Binding-site contacts:
Ligand atom O7 contacts residue ALA452 of chain 5.A at 3.9 Å.
Ligand atom O5 contacts residue ASN477 of chain 5.A at 2.3 Å (h-bond).
Ligand atom C7 contacts residue GLY451 of chain 5.A at 4.2 Å.
Ligand atom C1 contacts residue ASN477 of chain 5.A at 1.4 Å.
Ligand atom C7 contacts residue ALA452 of chain 5.A at 4.3 Å (hydrophobic).
Ligand atom C8 contacts residue TYR475 of chain 5.A at 3.6 Å (hydrophobic).
Ligand atom O7 contacts residue GLY451 of chain 5.A at 3.4 Å.
Ligand atom O7 contacts residue ASN477 of chain 5.A at 3.4 Å (h-bond).
Ligand atom C2 contacts residue ASN477 of chain 5.A at 2.4 Å.
Ligand atom C8 contacts residue ALA452 of chain 5.A at 3.8 Å (hydrophobic).
Ligand atom C7 contacts residue ASN477 of chain 5.A at 3.4 Å.
Ligand atom C3 contacts residue ASN477 of chain 5.A at 3.8 Å.
Ligand atom C4 contacts residue ASN477 of chain 5.A at 4.2 Å.
Ligand atom C8 contacts residue ALA453 of chain 5.A at 3.8 Å (hydrophobic).
Ligand atom C8 contacts residue GLY451 of chain 5.A at 4.1 Å.
Ligand atom N2 contacts residue ASN477 of chain 5.A at 2.9 Å (h-bond).
Ligand atom C5 contacts residue ASN477 of chain 5.A at 3.6 Å.

This small molecule binds to this protein.
Small molecule (SMILES): CC(=O)N[C@H]1[C@H](O[C@H]2[C@H](O)[C@@H](NC(C)=O)CO[C@@H]2CO)O[C@H](CO)[C@@H](O)[C@@H]1O

Sequence of chain 5.A:
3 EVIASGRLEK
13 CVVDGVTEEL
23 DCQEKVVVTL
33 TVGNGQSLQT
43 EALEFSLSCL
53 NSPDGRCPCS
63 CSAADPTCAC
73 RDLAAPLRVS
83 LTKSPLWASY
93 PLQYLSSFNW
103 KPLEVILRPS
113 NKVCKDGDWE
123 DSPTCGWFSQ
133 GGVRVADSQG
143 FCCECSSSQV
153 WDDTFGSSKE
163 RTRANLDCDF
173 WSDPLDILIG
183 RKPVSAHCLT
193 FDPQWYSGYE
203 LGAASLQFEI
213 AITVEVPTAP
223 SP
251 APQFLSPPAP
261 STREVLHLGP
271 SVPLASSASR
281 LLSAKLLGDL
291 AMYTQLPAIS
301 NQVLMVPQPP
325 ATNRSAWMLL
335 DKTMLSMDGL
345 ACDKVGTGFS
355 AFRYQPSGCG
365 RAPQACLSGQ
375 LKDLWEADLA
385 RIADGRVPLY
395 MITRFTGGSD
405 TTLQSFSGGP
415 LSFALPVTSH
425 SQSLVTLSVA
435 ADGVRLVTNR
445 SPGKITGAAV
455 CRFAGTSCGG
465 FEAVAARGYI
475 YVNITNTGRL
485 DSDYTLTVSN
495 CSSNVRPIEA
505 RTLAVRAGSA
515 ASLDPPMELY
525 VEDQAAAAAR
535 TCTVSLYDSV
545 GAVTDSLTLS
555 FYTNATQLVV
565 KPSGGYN